Sequence of chain 1.D:
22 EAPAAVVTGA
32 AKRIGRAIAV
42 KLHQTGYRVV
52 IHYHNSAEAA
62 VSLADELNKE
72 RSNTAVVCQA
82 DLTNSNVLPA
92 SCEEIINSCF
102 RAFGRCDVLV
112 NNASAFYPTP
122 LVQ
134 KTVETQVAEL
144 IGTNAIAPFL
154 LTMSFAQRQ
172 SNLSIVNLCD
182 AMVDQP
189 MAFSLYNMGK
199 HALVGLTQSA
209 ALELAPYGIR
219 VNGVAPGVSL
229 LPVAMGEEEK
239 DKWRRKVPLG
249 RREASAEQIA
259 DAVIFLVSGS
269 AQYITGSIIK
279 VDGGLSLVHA

This protein binds this small molecule.
Small molecule (SMILES): Nc1nnc(CCC(=O)c2cccs2)s1

Binding-site contacts:
Ligand atom NAA contacts residue PHE117 of chain 1.D at 3.6 Å.
Ligand atom SAJ contacts residue TRP241 of chain 1.D at 3.4 Å.
Ligand atom NAA contacts residue SER115 of chain 1.D at 3.0 Å (h-bond).
Ligand atom SAJ contacts residue MET233 of chain 1.D at 4.2 Å.
Ligand atom CAD contacts residue CSX188 of chain 1.D at 3.8 Å.
Ligand atom CAL contacts residue PRO230 of chain 1.D at 4.2 Å (hydrophobic).
Ligand atom OAB contacts residue MET233 of chain 1.D at 3.4 Å.
Ligand atom NAH contacts residue NDP1 of chain 1.L at 3.0 Å (h-bond).
Ligand atom CAN contacts residue PHE117 of chain 1.D at 3.9 Å (hydrophobic).
Ligand atom NAH contacts residue TYR194 of chain 1.D at 3.1 Å (h-bond).
Ligand atom CAN contacts residue NDP1 of chain 1.L at 3.7 Å.
Ligand atom NAH contacts residue PHE117 of chain 1.D at 3.7 Å.
Ligand atom CAE contacts residue GLY225 of chain 1.D at 3.7 Å.
Ligand atom OAB contacts residue PHE117 of chain 1.D at 4.1 Å.
Ligand atom NAH contacts residue SER115 of chain 1.D at 4.3 Å.
Ligand atom CAM contacts residue SER115 of chain 1.D at 4.0 Å.
Ligand atom SAK contacts residue NDP1 of chain 1.L at 3.2 Å (h-bond).
Ligand atom NAA contacts residue NDP1 of chain 1.L at 3.0 Å (h-bond).
Ligand atom CAE contacts residue VAL226 of chain 1.D at 3.7 Å (hydrophobic).
Ligand atom CAC contacts residue GLY225 of chain 1.D at 4.1 Å.
Ligand atom CAF contacts residue PHE117 of chain 1.D at 4.0 Å (hydrophobic).
Ligand atom NAI contacts residue NDP1 of chain 1.L at 3.6 Å.
Ligand atom CAD contacts residue VAL226 of chain 1.D at 3.5 Å (hydrophobic).
Ligand atom NAI contacts residue PHE117 of chain 1.D at 3.6 Å.
Ligand atom CAD contacts residue TRP241 of chain 1.D at 3.4 Å (hydrophobic).
Ligand atom CAG contacts residue PRO230 of chain 1.D at 3.8 Å (hydrophobic).
Ligand atom CAL contacts residue PHE117 of chain 1.D at 4.0 Å (hydrophobic).
Ligand atom CAO contacts residue VAL226 of chain 1.D at 3.7 Å (hydrophobic).
Ligand atom CAM contacts residue PHE117 of chain 1.D at 3.5 Å (hydrophobic).
Ligand atom CAG contacts residue NDP1 of chain 1.L at 3.5 Å.
Ligand atom CAM contacts residue NDP1 of chain 1.L at 3.4 Å.
Ligand atom CAM contacts residue TYR194 of chain 1.D at 4.3 Å (hydrophobic).
Ligand atom NAI contacts residue TYR194 of chain 1.D at 3.5 Å (h-bond).
Ligand atom CAG contacts residue PHE117 of chain 1.D at 4.0 Å (hydrophobic).
Ligand atom OAB contacts residue PRO230 of chain 1.D at 3.2 Å.
Ligand atom SAJ contacts residue CSX188 of chain 1.D at 4.2 Å.
Ligand atom CAF contacts residue NDP1 of chain 1.L at 3.6 Å.
Ligand atom SAJ contacts residue VAL226 of chain 1.D at 3.6 Å.
Ligand atom SAK contacts residue PHE117 of chain 1.D at 4.0 Å.
Ligand atom CAC contacts residue VAL226 of chain 1.D at 3.6 Å (hydrophobic).